Sequence of chain 1.C:
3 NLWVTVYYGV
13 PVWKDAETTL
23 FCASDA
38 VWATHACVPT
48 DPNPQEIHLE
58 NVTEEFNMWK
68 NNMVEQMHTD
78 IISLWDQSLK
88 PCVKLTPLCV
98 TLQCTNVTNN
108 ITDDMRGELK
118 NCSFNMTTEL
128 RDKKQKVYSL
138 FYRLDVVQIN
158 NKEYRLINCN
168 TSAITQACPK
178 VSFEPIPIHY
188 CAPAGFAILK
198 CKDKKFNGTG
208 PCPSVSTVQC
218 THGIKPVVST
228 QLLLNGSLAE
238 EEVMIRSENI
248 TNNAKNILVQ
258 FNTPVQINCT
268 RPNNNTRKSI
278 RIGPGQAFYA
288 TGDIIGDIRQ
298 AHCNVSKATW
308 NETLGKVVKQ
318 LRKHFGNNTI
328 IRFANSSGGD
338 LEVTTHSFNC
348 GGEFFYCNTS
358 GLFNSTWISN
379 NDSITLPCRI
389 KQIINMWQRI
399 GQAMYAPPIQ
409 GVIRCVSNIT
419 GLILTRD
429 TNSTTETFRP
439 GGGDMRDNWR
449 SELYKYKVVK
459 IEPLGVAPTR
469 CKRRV

The small molecule below binds the protein below.
Small molecule (SMILES): CC(=O)N[C@H]1[C@H](O[C@H]2[C@H](O)[C@@H](NC(C)=O)CO[C@@H]2CO)O[C@H](CO)[C@@H](O[C@@H]2O[C@H](CO)[C@@H](O)[C@H](O)[C@@H]2O)[C@@H]1O

Binding-site contacts:
Ligand atom C7 contacts residue ASN58 of chain 1.C at 3.0 Å.
Ligand atom O5 contacts residue ASN58 of chain 1.C at 2.2 Å (h-bond).
Ligand atom N2 contacts residue GLY16 of chain 1.E at 3.1 Å (h-bond).
Ligand atom C1 contacts residue GLY16 of chain 1.E at 4.0 Å.
Ligand atom N2 contacts residue ASN58 of chain 1.C at 2.6 Å (h-bond).
Ligand atom O7 contacts residue THR18 of chain 1.E at 4.0 Å.
Ligand atom C1 contacts residue ASN58 of chain 1.C at 1.4 Å.
Ligand atom O7 contacts residue GLY16 of chain 1.E at 2.2 Å (h-bond).
Ligand atom C1 contacts residue GLU57 of chain 1.C at 4.0 Å.
Ligand atom C7 contacts residue SER17 of chain 1.E at 3.2 Å.
Ligand atom C8 contacts residue ASN58 of chain 1.C at 4.2 Å.
Ligand atom C4 contacts residue ASN58 of chain 1.C at 4.1 Å.
Ligand atom C3 contacts residue ASN58 of chain 1.C at 3.7 Å.
Ligand atom C8 contacts residue SER17 of chain 1.E at 2.9 Å.
Ligand atom N2 contacts residue SER17 of chain 1.E at 4.4 Å.
Ligand atom C5 contacts residue ASN58 of chain 1.C at 3.5 Å.
Ligand atom O7 contacts residue ASN58 of chain 1.C at 3.5 Å (h-bond).
Ligand atom O6 contacts residue ASN58 of chain 1.C at 3.9 Å.
Ligand atom C2 contacts residue ASN58 of chain 1.C at 2.3 Å.
Ligand atom C7 contacts residue GLY16 of chain 1.E at 2.1 Å.
Ligand atom C2 contacts residue GLY16 of chain 1.E at 3.8 Å.
Ligand atom O7 contacts residue SER17 of chain 1.E at 2.4 Å.
Ligand atom C6 contacts residue ASN58 of chain 1.C at 4.5 Å.
Ligand atom C8 contacts residue GLY16 of chain 1.E at 2.5 Å.

Sequence of chain 1.E:
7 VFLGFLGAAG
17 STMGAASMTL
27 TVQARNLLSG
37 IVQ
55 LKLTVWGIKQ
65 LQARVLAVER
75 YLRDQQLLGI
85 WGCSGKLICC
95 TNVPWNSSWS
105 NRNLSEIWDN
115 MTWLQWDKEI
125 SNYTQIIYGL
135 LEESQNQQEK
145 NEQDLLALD